Binding-site contacts:
Ligand atom O3 contacts residue GLN311 of chain 3.A at 3.3 Å.
Ligand atom O6 contacts residue ILE285 of chain 3.A at 2.9 Å (h-bond).
Ligand atom C3 contacts residue GLY312 of chain 3.A at 3.1 Å.
Ligand atom O2 contacts residue ASN249 of chain 3.A at 3.3 Å (h-bond).
Ligand atom N2 contacts residue ASN120 of chain 4.A at 2.8 Å (h-bond).
Ligand atom O3 contacts residue GLY312 of chain 3.A at 2.9 Å (h-bond).
Ligand atom O5 contacts residue ASP250 of chain 3.A at 3.5 Å (salt-bridge).
Ligand atom C6 contacts residue ASP250 of chain 3.A at 3.5 Å.
Ligand atom O3 contacts residue ASN249 of chain 3.A at 2.6 Å (h-bond).
Ligand atom C6 contacts residue PRO309 of chain 3.A at 3.6 Å (hydrophobic).
Ligand atom O2 contacts residue LEU296 of chain 3.A at 3.4 Å.
Ligand atom O3 contacts residue GLU294 of chain 3.A at 2.6 Å (salt-bridge).
Ligand atom C6 contacts residue ILE285 of chain 3.A at 3.5 Å (hydrophobic).
Ligand atom C4 contacts residue ILE287 of chain 3.A at 3.6 Å (hydrophobic).
Ligand atom O4 contacts residue ILE287 of chain 3.A at 3.3 Å.
Ligand atom O3 contacts residue ASP250 of chain 3.A at 2.9 Å (salt-bridge).
Ligand atom O4 contacts residue ARG247 of chain 3.A at 3.3 Å (salt-bridge).
Ligand atom C1 contacts residue ASN120 of chain 4.A at 1.4 Å.
Ligand atom O6 contacts residue LYS308 of chain 3.A at 2.8 Å (salt-bridge).
Ligand atom C8 contacts residue ASN119 of chain 4.A at 3.5 Å.
Ligand atom C6 contacts residue THR310 of chain 3.A at 3.6 Å.
Ligand atom O6 contacts residue THR310 of chain 3.A at 3.5 Å (h-bond).
Ligand atom C5 contacts residue ASN120 of chain 4.A at 3.7 Å.
Ligand atom O3 contacts residue ARG283 of chain 3.A at 3.0 Å (salt-bridge).
Ligand atom O4 contacts residue GLU294 of chain 3.A at 2.9 Å (salt-bridge).
Ligand atom O5 contacts residue ASN120 of chain 4.A at 2.4 Å (h-bond).
Ligand atom O5 contacts residue GLY374 of chain 3.A at 3.3 Å.
Ligand atom O5 contacts residue GLY312 of chain 3.A at 3.6 Å.
Ligand atom O6 contacts residue GLN375 of chain 3.A at 3.3 Å.
Ligand atom N2 contacts residue ARG140 of chain 4.A at 3.5 Å (salt-bridge).
Ligand atom C2 contacts residue ASN120 of chain 4.A at 2.4 Å.
Ligand atom C4 contacts residue GLU294 of chain 3.A at 3.6 Å.
Ligand atom C7 contacts residue ASN120 of chain 4.A at 3.5 Å.
Ligand atom C8 contacts residue ARG140 of chain 4.A at 3.2 Å.
Ligand atom O5 contacts residue GLN375 of chain 3.A at 3.4 Å (h-bond).
Ligand atom O6 contacts residue ASP250 of chain 3.A at 2.6 Å (salt-bridge).
Ligand atom C3 contacts residue GLU294 of chain 3.A at 3.3 Å.
Ligand atom O2 contacts residue GLY312 of chain 3.A at 3.1 Å.
Ligand atom C6 contacts residue LEU373 of chain 3.A at 3.3 Å (hydrophobic).
Ligand atom C6 contacts residue ARG283 of chain 3.A at 3.7 Å.

The protein below binds the small molecule below.
Small molecule (SMILES): CC(=O)N[C@H]1[C@H](O[C@H]2[C@H](O)[C@@H](NC(C)=O)CO[C@@H]2CO)O[C@H](CO)[C@@H](O[C@@H]2O[C@H](CO[C@H]3O[C@H](CO)[C@@H](O)[C@H](O)[C@@H]3O)[C@@H](O)[C@H](O[C@H]3O[C@H](CO)[C@@H](O)[C@H](O)[C@@H]3O[C@H]3O[C@H](CO)[C@@H](O)[C@H](O)[C@@H]3O[C@H]3O[C@H](CO)[C@@H](O)[C@H](O)[C@@H]3O)[C@@H]2O)[C@@H]1O

Sequence of chain 3.A:
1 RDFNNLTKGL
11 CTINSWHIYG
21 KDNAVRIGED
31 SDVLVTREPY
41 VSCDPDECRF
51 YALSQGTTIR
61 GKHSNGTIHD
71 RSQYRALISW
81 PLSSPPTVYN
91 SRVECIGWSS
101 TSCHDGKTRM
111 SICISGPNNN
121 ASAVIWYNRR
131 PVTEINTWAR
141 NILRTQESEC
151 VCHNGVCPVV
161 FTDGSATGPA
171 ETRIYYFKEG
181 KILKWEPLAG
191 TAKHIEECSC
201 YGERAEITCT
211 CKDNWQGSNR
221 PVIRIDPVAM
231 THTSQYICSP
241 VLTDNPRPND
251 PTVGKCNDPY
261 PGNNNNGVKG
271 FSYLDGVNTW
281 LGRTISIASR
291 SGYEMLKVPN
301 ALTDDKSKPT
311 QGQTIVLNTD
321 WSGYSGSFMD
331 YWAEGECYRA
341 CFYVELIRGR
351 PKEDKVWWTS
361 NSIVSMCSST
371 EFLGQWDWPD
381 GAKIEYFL

Sequence of chain 4.A:
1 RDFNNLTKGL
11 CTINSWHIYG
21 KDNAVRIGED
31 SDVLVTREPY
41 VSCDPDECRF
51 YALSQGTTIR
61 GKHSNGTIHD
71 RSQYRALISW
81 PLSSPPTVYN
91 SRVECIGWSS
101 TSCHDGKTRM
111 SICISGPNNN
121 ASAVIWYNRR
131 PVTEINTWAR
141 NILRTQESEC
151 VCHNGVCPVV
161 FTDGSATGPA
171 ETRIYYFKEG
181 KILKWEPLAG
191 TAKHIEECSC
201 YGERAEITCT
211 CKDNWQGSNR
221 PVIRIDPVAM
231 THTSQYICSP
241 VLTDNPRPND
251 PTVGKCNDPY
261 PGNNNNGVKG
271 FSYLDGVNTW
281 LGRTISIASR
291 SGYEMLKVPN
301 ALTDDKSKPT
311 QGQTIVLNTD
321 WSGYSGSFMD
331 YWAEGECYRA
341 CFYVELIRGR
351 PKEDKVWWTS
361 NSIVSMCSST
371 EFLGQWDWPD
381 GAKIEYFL